This small molecule binds to this protein.
Small molecule (SMILES): COc1ccc(S(=O)(=O)N(CC(C)C)C[C@H](O)[C@H](Cc2ccccc2)NC(=O)c2ccc3c(c2)[C@@H](N)CCO3)cc1

Sequence of chain 1.A:
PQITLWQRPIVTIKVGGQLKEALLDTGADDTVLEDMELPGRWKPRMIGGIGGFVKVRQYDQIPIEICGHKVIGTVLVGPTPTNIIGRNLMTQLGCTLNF

Binding-site contacts:
Ligand atom O18 contacts residue ASP25 of chain 1.B at 2.7 Å (salt-bridge).
Ligand atom C24 contacts residue ILE84 of chain 1.A at 3.6 Å (hydrophobic).
Ligand atom C10 contacts residue GLY48 of chain 1.A at 3.5 Å.
Ligand atom C28 contacts residue THR82 of chain 1.A at 3.5 Å.
Ligand atom C20 contacts residue ASP25 of chain 1.B at 3.5 Å.
Ligand atom C4 contacts residue ALA28 of chain 1.A at 3.6 Å (hydrophobic).
Ligand atom C27 contacts residue THR82 of chain 1.A at 3.5 Å.
Ligand atom O18 contacts residue ASP25 of chain 1.A at 3.2 Å (salt-bridge).
Ligand atom C29 contacts residue GLY27 of chain 1.B at 3.5 Å.
Ligand atom C6 contacts residue ALA28 of chain 1.A at 3.5 Å (hydrophobic).
Ligand atom C24 contacts residue ASP25 of chain 1.A at 3.6 Å.
Ligand atom C22 contacts residue ASP25 of chain 1.A at 2.9 Å.
Ligand atom C13 contacts residue ASP30 of chain 1.B at 3.6 Å.
Ligand atom C14 contacts residue ASP29 of chain 1.B at 3.6 Å.
Ligand atom C31 contacts residue ASP29 of chain 1.A at 3.7 Å.
Ligand atom C26 contacts residue PRO81 of chain 1.A at 3.7 Å (hydrophobic).
Ligand atom O22 contacts residue ILE50 of chain 1.A at 3.5 Å.
Ligand atom C16 contacts residue ASP30 of chain 1.B at 3.2 Å.
Ligand atom O22 contacts residue GLY49 of chain 1.B at 3.8 Å.
Ligand atom C31 contacts residue ASP30 of chain 1.A at 3.4 Å.
Ligand atom C13 contacts residue ALA28 of chain 1.B at 3.6 Å (hydrophobic).
Ligand atom O10 contacts residue GLY49 of chain 1.A at 3.1 Å.
Ligand atom C21 contacts residue ASP25 of chain 1.A at 3.6 Å.
Ligand atom O1 contacts residue ASP30 of chain 1.B at 3.4 Å (salt-bridge).
Ligand atom O39 contacts residue ASP30 of chain 1.A at 3.3 Å (salt-bridge).
Ligand atom O10 contacts residue ILE50 of chain 1.B at 3.2 Å.
Ligand atom N1 contacts residue GLY48 of chain 1.B at 2.4 Å (h-bond).
Ligand atom C21 contacts residue GLY27 of chain 1.A at 3.7 Å.
Ligand atom C7 contacts residue ALA28 of chain 1.B at 3.4 Å (hydrophobic).
Ligand atom C4 contacts residue ASP30 of chain 1.A at 3.4 Å.
Ligand atom C25 contacts residue ILE50 of chain 1.B at 3.7 Å (hydrophobic).
Ligand atom C14 contacts residue GLY48 of chain 1.B at 3.7 Å.
Ligand atom C4 contacts residue VAL32 of chain 1.A at 3.6 Å (hydrophobic).
Ligand atom C5 contacts residue GLY48 of chain 1.B at 3.5 Å.
Ligand atom O10 contacts residue GLY48 of chain 1.A at 3.7 Å.
Ligand atom C20 contacts residue LEU23 of chain 1.B at 3.6 Å (hydrophobic).
Ligand atom N20 contacts residue GLY27 of chain 1.B at 3.4 Å (h-bond).
Ligand atom C26 contacts residue GLY49 of chain 1.B at 3.6 Å.
Ligand atom C7 contacts residue ILE50 of chain 1.A at 3.7 Å (hydrophobic).
Ligand atom C20 contacts residue ILE84 of chain 1.B at 3.6 Å (hydrophobic).

Sequence of chain 1.B:
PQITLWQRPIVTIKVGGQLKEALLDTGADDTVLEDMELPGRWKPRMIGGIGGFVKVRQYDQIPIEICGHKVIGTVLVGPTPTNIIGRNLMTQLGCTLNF